Binding-site contacts:
Ligand atom C8 contacts residue PHE188 of chain 1.C at 4.0 Å (hydrophobic).
Ligand atom C7 contacts residue GLY189 of chain 1.C at 4.2 Å.
Ligand atom C1 contacts residue ASN197 of chain 1.C at 1.4 Å.
Ligand atom O5 contacts residue ASN197 of chain 1.C at 2.4 Å (h-bond).
Ligand atom O6 contacts residue ILE200 of chain 1.C at 4.3 Å.
Ligand atom O7 contacts residue ASN197 of chain 1.C at 3.9 Å.
Ligand atom C2 contacts residue ASN197 of chain 1.C at 2.5 Å.
Ligand atom C5 contacts residue ASN197 of chain 1.C at 3.7 Å.
Ligand atom C6 contacts residue SER199 of chain 1.C at 4.1 Å.
Ligand atom C7 contacts residue ASN197 of chain 1.C at 3.6 Å.
Ligand atom N2 contacts residue ASN197 of chain 1.C at 2.9 Å (h-bond).
Ligand atom C1 contacts residue SER199 of chain 1.C at 4.2 Å.
Ligand atom O6 contacts residue SER199 of chain 1.C at 4.3 Å.
Ligand atom C5 contacts residue SER199 of chain 1.C at 4.0 Å.
Ligand atom O5 contacts residue SER199 of chain 1.C at 3.7 Å.
Ligand atom C8 contacts residue GLY189 of chain 1.C at 3.4 Å.
Ligand atom C4 contacts residue ASN197 of chain 1.C at 4.2 Å.
Ligand atom O7 contacts residue GLY189 of chain 1.C at 4.3 Å.
Ligand atom C3 contacts residue ASN197 of chain 1.C at 3.8 Å.

Sequence of chain 1.C:
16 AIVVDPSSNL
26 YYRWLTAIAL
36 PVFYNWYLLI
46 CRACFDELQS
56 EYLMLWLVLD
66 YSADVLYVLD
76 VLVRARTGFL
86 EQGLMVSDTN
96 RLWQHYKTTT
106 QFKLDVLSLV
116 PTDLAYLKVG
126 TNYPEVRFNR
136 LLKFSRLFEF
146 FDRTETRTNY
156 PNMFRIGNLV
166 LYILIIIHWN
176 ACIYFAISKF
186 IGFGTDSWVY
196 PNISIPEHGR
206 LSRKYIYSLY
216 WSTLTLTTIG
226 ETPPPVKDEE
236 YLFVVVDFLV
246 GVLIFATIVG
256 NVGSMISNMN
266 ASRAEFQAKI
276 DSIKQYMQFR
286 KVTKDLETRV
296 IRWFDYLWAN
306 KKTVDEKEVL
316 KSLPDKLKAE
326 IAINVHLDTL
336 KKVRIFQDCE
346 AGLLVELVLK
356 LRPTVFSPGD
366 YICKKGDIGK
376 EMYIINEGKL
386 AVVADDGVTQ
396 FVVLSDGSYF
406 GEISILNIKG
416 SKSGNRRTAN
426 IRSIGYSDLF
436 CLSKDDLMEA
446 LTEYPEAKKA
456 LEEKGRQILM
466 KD

This protein binds this small molecule.
Small molecule (SMILES): CC(=O)N[C@@H]1[C@@H](O)[C@H](O)[C@@H](CO)O[C@H]1O